The small molecule below binds the protein below.
Small molecule (SMILES): COC[C@H](NC(=O)[C@H](CC(C)C)NC(=O)c1cnc(C)s1)C(=O)N[C@H](CCS(C)(=O)=O)Cc1ccc(CN)cc1

Binding-site contacts:
Ligand atom O31 contacts residue ALA20 of chain 1.K at 3.5 Å.
Ligand atom C20 contacts residue VAL31 of chain 1.K at 3.6 Å (hydrophobic).
Ligand atom C19 contacts residue MET45 of chain 1.K at 3.8 Å (hydrophobic).
Ligand atom C16 contacts residue LYS33 of chain 1.K at 3.7 Å.
Ligand atom N14 contacts residue GLY47 of chain 1.K at 3.0 Å (h-bond).
Ligand atom C18 contacts residue LYS33 of chain 1.K at 3.8 Å.
Ligand atom C23 contacts residue ALA49 of chain 1.K at 3.4 Å (hydrophobic).
Ligand atom C16 contacts residue GLY47 of chain 1.K at 3.8 Å.
Ligand atom N8 contacts residue ASP126 of chain 1.L at 3.4 Å (salt-bridge).
Ligand atom C4 contacts residue PRO127 of chain 1.L at 3.5 Å (hydrophobic).
Ligand atom C15 contacts residue THR1 of chain 1.K at 2.4 Å.
Ligand atom N22 contacts residue GLU132 of chain 1.L at 3.5 Å (salt-bridge).
Ligand atom C17 contacts residue LYS33 of chain 1.K at 3.8 Å.
Ligand atom C32 contacts residue THR21 of chain 1.K at 3.8 Å.
Ligand atom C20 contacts residue ALA49 of chain 1.K at 3.6 Å (hydrophobic).
Ligand atom O30 contacts residue THR1 of chain 1.K at 2.9 Å.
Ligand atom O31 contacts residue THR21 of chain 1.K at 3.0 Å (h-bond).
Ligand atom O30 contacts residue SER131 of chain 1.K at 2.8 Å (h-bond).
Ligand atom C43 contacts residue ALA27 of chain 1.K at 3.5 Å (hydrophobic).
Ligand atom N11 contacts residue THR21 of chain 1.K at 3.0 Å (h-bond).
Ligand atom C23 contacts residue VAL31 of chain 1.K at 3.3 Å (hydrophobic).
Ligand atom C12 contacts residue THR21 of chain 1.K at 3.8 Å.
Ligand atom O39 contacts residue ALA49 of chain 1.K at 3.3 Å (h-bond).
Ligand atom S5 contacts residue ASP126 of chain 1.L at 3.7 Å.
Ligand atom C9 contacts residue THR21 of chain 1.K at 3.8 Å.
Ligand atom C18 contacts residue MET45 of chain 1.K at 3.6 Å (hydrophobic).
Ligand atom N22 contacts residue VAL31 of chain 1.K at 3.7 Å.
Ligand atom C13 contacts residue GLY47 of chain 1.K at 3.8 Å.
Ligand atom N22 contacts residue SER130 of chain 1.L at 3.8 Å.
Ligand atom C25 contacts residue THR1 of chain 1.K at 1.4 Å.
Ligand atom C40 contacts residue ASP126 of chain 1.L at 3.8 Å.
Ligand atom C12 contacts residue GLY47 of chain 1.K at 3.6 Å.
Ligand atom N14 contacts residue THR1 of chain 1.K at 3.6 Å.
Ligand atom N22 contacts residue GLN53 of chain 1.K at 3.6 Å.
Ligand atom C16 contacts residue THR1 of chain 1.K at 2.9 Å.
Ligand atom C24 contacts residue ALA49 of chain 1.K at 3.8 Å (hydrophobic).
Ligand atom C26 contacts residue GLY47 of chain 1.K at 3.4 Å.
Ligand atom S27 contacts residue THR1 of chain 1.K at 3.5 Å (h-bond).
Ligand atom C26 contacts residue THR1 of chain 1.K at 2.5 Å.
Ligand atom C21 contacts residue VAL31 of chain 1.K at 3.7 Å (hydrophobic).

Sequence of chain 1.K:
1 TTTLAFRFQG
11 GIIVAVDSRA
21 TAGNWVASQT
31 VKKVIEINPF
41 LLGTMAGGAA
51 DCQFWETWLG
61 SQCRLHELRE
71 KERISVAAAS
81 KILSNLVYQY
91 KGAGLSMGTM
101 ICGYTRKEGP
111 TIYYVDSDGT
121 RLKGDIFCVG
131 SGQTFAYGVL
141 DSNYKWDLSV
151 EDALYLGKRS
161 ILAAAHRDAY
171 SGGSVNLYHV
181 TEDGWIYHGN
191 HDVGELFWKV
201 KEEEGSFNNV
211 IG

Sequence of chain 1.L:
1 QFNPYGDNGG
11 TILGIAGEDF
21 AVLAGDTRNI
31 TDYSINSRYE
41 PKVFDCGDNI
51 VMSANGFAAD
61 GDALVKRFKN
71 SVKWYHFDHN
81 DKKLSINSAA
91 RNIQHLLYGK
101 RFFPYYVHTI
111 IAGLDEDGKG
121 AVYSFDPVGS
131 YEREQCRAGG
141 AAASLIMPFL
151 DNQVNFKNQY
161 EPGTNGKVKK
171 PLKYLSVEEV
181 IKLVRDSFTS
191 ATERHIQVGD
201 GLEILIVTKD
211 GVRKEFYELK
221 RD